Binding-site contacts:
Ligand atom C16 contacts residue ILE104 of chain 6.A at 3.7 Å (hydrophobic).
Ligand atom N5 contacts residue ASN219 of chain 6.A at 4.1 Å.
Ligand atom C13 contacts residue TYR197 of chain 6.A at 4.0 Å (hydrophobic).
Ligand atom C19 contacts residue TYR152 of chain 6.A at 3.9 Å (hydrophobic).
Ligand atom C14 contacts residue TYR128 of chain 6.A at 3.3 Å (hydrophobic).
Ligand atom C8 contacts residue TYR197 of chain 6.A at 3.4 Å (hydrophobic).
Ligand atom C15 contacts residue TYR128 of chain 6.A at 3.0 Å (hydrophobic).
Ligand atom C11 contacts residue TYR128 of chain 6.A at 3.4 Å (hydrophobic).
Ligand atom N4 contacts residue ASN219 of chain 6.A at 4.0 Å.
Ligand atom C21 contacts residue MET224 of chain 6.A at 4.0 Å (hydrophobic).
Ligand atom C14 contacts residue SER126 of chain 6.A at 3.6 Å.
Ligand atom C14 contacts residue TYR197 of chain 6.A at 4.1 Å (hydrophobic).
Ligand atom C10 contacts residue ILE104 of chain 6.A at 3.9 Å (hydrophobic).
Ligand atom N4 contacts residue DMS1 of chain 6.F at 3.6 Å (h-bond).
Ligand atom C18 contacts residue TYR152 of chain 6.A at 3.8 Å (hydrophobic).
Ligand atom C20 contacts residue VAL191 of chain 6.A at 3.5 Å (hydrophobic).
Ligand atom C7 contacts residue PHE124 of chain 6.A at 3.8 Å (hydrophobic).
Ligand atom N12 contacts residue TYR128 of chain 6.A at 2.5 Å (h-bond).
Ligand atom C20 contacts residue VAL188 of chain 6.A at 3.7 Å (hydrophobic).
Ligand atom C19 contacts residue VAL188 of chain 6.A at 3.5 Å (hydrophobic).
Ligand atom C8 contacts residue PHE124 of chain 6.A at 3.6 Å (hydrophobic).
Ligand atom C18 contacts residue VAL188 of chain 6.A at 3.9 Å (hydrophobic).
Ligand atom C1 contacts residue DMS1 of chain 6.F at 4.1 Å.
Ligand atom C16 contacts residue TYR128 of chain 6.A at 2.9 Å (hydrophobic).
Ligand atom C10 contacts residue LEU106 of chain 6.A at 4.0 Å (hydrophobic).
Ligand atom C19 contacts residue VAL191 of chain 6.A at 4.0 Å (hydrophobic).
Ligand atom N9 contacts residue TYR128 of chain 6.A at 4.1 Å.
Ligand atom C17 contacts residue TYR128 of chain 6.A at 3.8 Å (hydrophobic).
Ligand atom C7 contacts residue TYR197 of chain 6.A at 3.5 Å (hydrophobic).
Ligand atom C21 contacts residue ILE104 of chain 6.A at 3.5 Å (hydrophobic).
Ligand atom N5 contacts residue DMS1 of chain 6.F at 3.9 Å.
Ligand atom C13 contacts residue TYR128 of chain 6.A at 3.0 Å (hydrophobic).
Ligand atom C11 contacts residue ILE104 of chain 6.A at 3.5 Å (hydrophobic).
Ligand atom C11 contacts residue MET221 of chain 6.A at 4.0 Å (hydrophobic).
Ligand atom C1 contacts residue ASN198 of chain 6.A at 4.0 Å.
Ligand atom C17 contacts residue ILE104 of chain 6.A at 3.8 Å (hydrophobic).
Ligand atom C10 contacts residue TYR128 of chain 6.A at 3.6 Å (hydrophobic).
Ligand atom C13 contacts residue SER126 of chain 6.A at 3.7 Å.
Ligand atom C7 contacts residue LEU106 of chain 6.A at 4.1 Å (hydrophobic).
Ligand atom C10 contacts residue MET221 of chain 6.A at 4.0 Å (hydrophobic).

This small molecule binds to this protein.
Small molecule (SMILES): COc1ccc(N2CCN(c3cccc(C)c3)CC2)nn1

Sequence of chain 6.A:
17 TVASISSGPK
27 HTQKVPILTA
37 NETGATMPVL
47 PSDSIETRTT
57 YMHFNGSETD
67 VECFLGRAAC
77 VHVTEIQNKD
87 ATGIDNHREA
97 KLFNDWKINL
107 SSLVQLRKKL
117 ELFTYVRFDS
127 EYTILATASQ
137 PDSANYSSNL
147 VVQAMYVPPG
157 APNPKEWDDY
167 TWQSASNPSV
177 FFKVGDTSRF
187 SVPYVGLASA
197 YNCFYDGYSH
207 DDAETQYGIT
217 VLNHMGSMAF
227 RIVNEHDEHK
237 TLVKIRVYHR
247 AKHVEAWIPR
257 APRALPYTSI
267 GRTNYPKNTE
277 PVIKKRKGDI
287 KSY